Sequence of chain 1.D:
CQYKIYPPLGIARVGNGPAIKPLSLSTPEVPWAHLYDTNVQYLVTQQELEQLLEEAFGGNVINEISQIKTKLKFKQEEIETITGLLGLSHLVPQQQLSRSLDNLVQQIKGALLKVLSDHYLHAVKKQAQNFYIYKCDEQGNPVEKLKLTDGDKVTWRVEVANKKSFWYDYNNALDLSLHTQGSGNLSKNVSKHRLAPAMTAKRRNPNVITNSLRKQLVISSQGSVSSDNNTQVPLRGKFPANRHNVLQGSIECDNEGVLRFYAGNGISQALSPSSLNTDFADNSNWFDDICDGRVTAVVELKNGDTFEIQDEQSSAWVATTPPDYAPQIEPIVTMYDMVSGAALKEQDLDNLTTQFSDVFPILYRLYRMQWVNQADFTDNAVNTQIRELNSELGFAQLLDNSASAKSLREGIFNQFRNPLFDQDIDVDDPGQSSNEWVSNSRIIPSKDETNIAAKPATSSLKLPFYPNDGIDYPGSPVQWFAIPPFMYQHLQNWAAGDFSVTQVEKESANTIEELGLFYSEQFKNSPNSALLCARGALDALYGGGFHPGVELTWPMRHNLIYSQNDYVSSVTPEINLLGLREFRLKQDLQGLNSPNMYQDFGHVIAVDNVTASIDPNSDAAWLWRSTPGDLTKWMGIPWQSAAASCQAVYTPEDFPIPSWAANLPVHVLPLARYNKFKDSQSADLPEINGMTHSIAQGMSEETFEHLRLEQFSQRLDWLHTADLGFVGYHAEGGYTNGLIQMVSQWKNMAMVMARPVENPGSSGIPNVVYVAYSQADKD

Binding-site contacts:
Ligand atom O contacts residue TYR766 of chain 1.D at 3.5 Å.
Ligand atom CA contacts residue SER681 of chain 1.C at 3.7 Å.
Ligand atom C contacts residue HIS583 of chain 1.C at 3.9 Å.
Ligand atom N contacts residue HIS583 of chain 1.C at 4.5 Å.
Ligand atom CA contacts residue TRP696 of chain 1.C at 3.6 Å (hydrophobic).
Ligand atom OXT contacts residue HIS767 of chain 1.D at 3.5 Å (h-bond).
Ligand atom N contacts residue TRQ697 of chain 1.C at 3.3 Å (h-bond).
Ligand atom C contacts residue TRQ697 of chain 1.C at 4.3 Å.
Ligand atom O contacts residue HIS767 of chain 1.D at 2.6 Å (h-bond).
Ligand atom O contacts residue SER681 of chain 1.C at 2.8 Å (h-bond).
Ligand atom C contacts residue TYR766 of chain 1.D at 3.4 Å (hydrophobic).
Ligand atom C contacts residue PHE316 of chain 1.C at 3.8 Å (hydrophobic).
Ligand atom OXT contacts residue PHE316 of chain 1.C at 3.6 Å.
Ligand atom N contacts residue PHE316 of chain 1.C at 4.2 Å.
Ligand atom O contacts residue PHE316 of chain 1.C at 3.9 Å.
Ligand atom N contacts residue CYS682 of chain 1.C at 3.6 Å (h-bond).
Ligand atom C contacts residue HIS767 of chain 1.D at 3.5 Å.
Ligand atom C contacts residue TRP696 of chain 1.C at 3.9 Å (hydrophobic).
Ligand atom OXT contacts residue HIS583 of chain 1.C at 2.9 Å (h-bond).
Ligand atom N contacts residue TRP696 of chain 1.C at 4.2 Å.
Ligand atom CA contacts residue HIS583 of chain 1.C at 3.6 Å.
Ligand atom OXT contacts residue TRP696 of chain 1.C at 3.9 Å.
Ligand atom CA contacts residue TRQ697 of chain 1.C at 3.0 Å.
Ligand atom O contacts residue TRP696 of chain 1.C at 4.1 Å.
Ligand atom C contacts residue SER681 of chain 1.C at 3.8 Å.
Ligand atom OXT contacts residue TYR766 of chain 1.D at 2.4 Å (h-bond).
Ligand atom N contacts residue SER681 of chain 1.C at 2.8 Å (h-bond).
Ligand atom N contacts residue ALA678 of chain 1.C at 4.0 Å.
Ligand atom CA contacts residue PHE316 of chain 1.C at 4.3 Å (hydrophobic).

A protein and the small-molecule ligand that binds it are described below.
Small molecule (SMILES): NCC(=O)O

Sequence of chain 1.C:
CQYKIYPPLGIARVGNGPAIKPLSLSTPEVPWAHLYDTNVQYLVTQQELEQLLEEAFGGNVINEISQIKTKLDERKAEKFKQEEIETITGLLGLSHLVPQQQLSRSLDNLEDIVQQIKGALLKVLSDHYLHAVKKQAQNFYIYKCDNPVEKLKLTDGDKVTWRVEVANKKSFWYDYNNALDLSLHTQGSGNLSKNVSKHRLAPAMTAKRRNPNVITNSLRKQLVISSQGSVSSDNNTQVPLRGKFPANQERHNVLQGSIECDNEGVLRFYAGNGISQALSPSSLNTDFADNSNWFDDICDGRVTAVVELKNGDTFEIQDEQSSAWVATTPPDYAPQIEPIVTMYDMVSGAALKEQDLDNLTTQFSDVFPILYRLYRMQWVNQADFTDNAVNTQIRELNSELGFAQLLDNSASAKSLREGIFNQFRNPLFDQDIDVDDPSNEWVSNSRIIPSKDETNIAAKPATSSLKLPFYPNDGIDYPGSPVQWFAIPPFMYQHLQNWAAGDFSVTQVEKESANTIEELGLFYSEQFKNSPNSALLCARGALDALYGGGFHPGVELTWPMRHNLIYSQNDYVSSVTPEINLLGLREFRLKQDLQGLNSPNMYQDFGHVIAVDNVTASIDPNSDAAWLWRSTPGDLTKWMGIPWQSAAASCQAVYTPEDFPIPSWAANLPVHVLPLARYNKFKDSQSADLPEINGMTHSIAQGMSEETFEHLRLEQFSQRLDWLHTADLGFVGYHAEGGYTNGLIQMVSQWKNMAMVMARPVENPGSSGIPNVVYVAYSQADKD